The protein below binds the small molecule below.
Small molecule (SMILES): [H]/N=C(\N)c1cc(-c2ccccc2)c(CNC(=O)c2ccc3c(c2)CCO3)s1

Binding-site contacts:
Ligand atom C19 contacts residue LEU232 of chain 1.A at 3.9 Å (hydrophobic).
Ligand atom C20 contacts residue LEU232 of chain 1.A at 3.8 Å (hydrophobic).
Ligand atom C18 contacts residue LEU232 of chain 1.A at 4.1 Å (hydrophobic).
Ligand atom C24 contacts residue LEU232 of chain 1.A at 4.4 Å (hydrophobic).
Ligand atom O22 contacts residue LYS200 of chain 1.A at 4.5 Å.
Ligand atom N15 contacts residue THR236 of chain 1.A at 3.8 Å.
Ligand atom O22 contacts residue LEU232 of chain 1.A at 3.8 Å.
Ligand atom N01 contacts residue ILE196 of chain 1.A at 4.1 Å.
Ligand atom O22 contacts residue PHE203 of chain 1.A at 3.3 Å.
Ligand atom C13 contacts residue THR236 of chain 1.A at 4.3 Å.
Ligand atom C21 contacts residue LEU232 of chain 1.A at 3.8 Å (hydrophobic).
Ligand atom N03 contacts residue ILE196 of chain 1.A at 3.7 Å.
Ligand atom C20 contacts residue ARG229 of chain 1.A at 3.4 Å.
Ligand atom C21 contacts residue PHE203 of chain 1.A at 3.6 Å (hydrophobic).
Ligand atom S27 contacts residue THR236 of chain 1.A at 4.0 Å.
Ligand atom C24 contacts residue LYS200 of chain 1.A at 3.2 Å.
Ligand atom O26 contacts residue LYS200 of chain 1.A at 4.2 Å.
Ligand atom C23 contacts residue LYS200 of chain 1.A at 4.3 Å.
Ligand atom C04 contacts residue THR236 of chain 1.A at 4.0 Å.
Ligand atom C21 contacts residue ARG229 of chain 1.A at 3.5 Å.
Ligand atom N01 contacts residue THR236 of chain 1.A at 4.1 Å.
Ligand atom C25 contacts residue LYS200 of chain 1.A at 3.4 Å.
Ligand atom C23 contacts residue LEU232 of chain 1.A at 3.8 Å (hydrophobic).
Ligand atom C02 contacts residue THR236 of chain 1.A at 4.0 Å.
Ligand atom C02 contacts residue ILE196 of chain 1.A at 4.1 Å (hydrophobic).

Sequence of chain 1.A:
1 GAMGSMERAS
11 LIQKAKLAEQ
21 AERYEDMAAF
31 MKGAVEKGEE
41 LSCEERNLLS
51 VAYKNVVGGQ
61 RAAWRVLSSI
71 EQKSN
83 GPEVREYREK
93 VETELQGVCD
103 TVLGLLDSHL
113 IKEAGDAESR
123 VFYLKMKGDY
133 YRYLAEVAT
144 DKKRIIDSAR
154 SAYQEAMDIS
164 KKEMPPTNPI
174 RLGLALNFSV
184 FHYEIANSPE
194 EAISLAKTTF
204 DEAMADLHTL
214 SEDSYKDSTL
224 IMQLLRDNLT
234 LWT